Sequence of chain 1.C:
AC

Binding-site contacts:
Ligand atom O4 contacts residue PRO213 of chain 1.A at 4.3 Å.
Ligand atom O7 contacts residue UDP1 of chain 1.E at 4.0 Å.
Ligand atom N2 contacts residue ARG212 of chain 1.A at 4.2 Å.
Ligand atom C10 contacts residue ALA1 of chain 1.C at 1.4 Å (hydrophobic).
Ligand atom C8 contacts residue ALA1 of chain 1.C at 4.0 Å (hydrophobic).
Ligand atom O4 contacts residue ARG212 of chain 1.A at 4.3 Å.
Ligand atom C1 contacts residue UDP1 of chain 1.E at 2.7 Å.
Ligand atom O7 contacts residue ALA1 of chain 1.C at 3.4 Å.
Ligand atom C5 contacts residue ARG212 of chain 1.A at 4.3 Å.
Ligand atom O3 contacts residue ALA1 of chain 1.C at 2.9 Å (h-bond).
Ligand atom O10 contacts residue DAL4 of chain 1.C at 4.4 Å.
Ligand atom C11 contacts residue THR210 of chain 1.A at 3.9 Å.
Ligand atom O1 contacts residue UDP1 of chain 1.E at 1.6 Å.
Ligand atom C7 contacts residue ALA1 of chain 1.C at 3.5 Å (hydrophobic).
Ligand atom C8 contacts residue UDP1 of chain 1.E at 3.3 Å.
Ligand atom C10 contacts residue FGA2 of chain 1.C at 3.4 Å.
Ligand atom C2 contacts residue ALA1 of chain 1.C at 4.0 Å (hydrophobic).
Ligand atom C2 contacts residue UDP1 of chain 1.E at 3.8 Å.
Ligand atom C9 contacts residue ARG212 of chain 1.A at 4.1 Å.
Ligand atom O10 contacts residue ALA1 of chain 1.C at 2.4 Å (h-bond).
Ligand atom C3 contacts residue UDP1 of chain 1.E at 4.3 Å.
Ligand atom N2 contacts residue UDP1 of chain 1.E at 3.1 Å (h-bond).
Ligand atom C9 contacts residue ALA1 of chain 1.C at 2.6 Å (hydrophobic).
Ligand atom C8 contacts residue DAL4 of chain 1.C at 4.0 Å.
Ligand atom C5 contacts residue UDP1 of chain 1.E at 3.6 Å.
Ligand atom N2 contacts residue ALA1 of chain 1.C at 3.7 Å.
Ligand atom C9 contacts residue THR210 of chain 1.A at 4.3 Å.
Ligand atom C3 contacts residue ALA1 of chain 1.C at 4.0 Å (hydrophobic).
Ligand atom O5 contacts residue UDP1 of chain 1.E at 3.2 Å.
Ligand atom C11 contacts residue ARG212 of chain 1.A at 3.7 Å.
Ligand atom O10 contacts residue FGA2 of chain 1.C at 3.5 Å (h-bond).
Ligand atom C4 contacts residue ARG212 of chain 1.A at 4.4 Å.
Ligand atom C11 contacts residue HIS211 of chain 1.A at 4.0 Å.
Ligand atom C3 contacts residue ARG212 of chain 1.A at 3.8 Å.
Ligand atom C10 contacts residue THR210 of chain 1.A at 4.0 Å.
Ligand atom C11 contacts residue ALA1 of chain 1.C at 3.3 Å (hydrophobic).
Ligand atom O10 contacts residue ARG212 of chain 1.A at 4.3 Å.
Ligand atom O10 contacts residue CYS3 of chain 1.C at 3.9 Å.
Ligand atom C7 contacts residue UDP1 of chain 1.E at 3.6 Å.
Ligand atom O1 contacts residue ARG212 of chain 1.A at 3.4 Å (salt-bridge).

Sequence of chain 1.A:
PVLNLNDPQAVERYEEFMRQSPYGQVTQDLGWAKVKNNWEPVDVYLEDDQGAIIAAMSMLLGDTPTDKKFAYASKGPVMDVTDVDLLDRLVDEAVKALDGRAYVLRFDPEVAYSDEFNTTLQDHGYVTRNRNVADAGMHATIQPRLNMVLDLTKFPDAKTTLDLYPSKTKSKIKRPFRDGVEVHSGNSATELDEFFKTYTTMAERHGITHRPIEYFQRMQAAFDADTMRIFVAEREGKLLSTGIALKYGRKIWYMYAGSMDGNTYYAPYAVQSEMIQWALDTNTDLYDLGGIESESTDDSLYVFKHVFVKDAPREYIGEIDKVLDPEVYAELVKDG

The protein below binds the small molecule below.
Small molecule (SMILES): CC(=O)N[C@@H]1[C@@H](O[C@H](C)C(=O)O)[C@H](O)[C@@H](CO)O[C@@H]1O